Binding-site contacts:
Ligand atom C20 contacts residue GLY82 of chain 1.A at 4.0 Å.
Ligand atom O12 contacts residue SER140 of chain 1.A at 3.4 Å (h-bond).
Ligand atom C17 contacts residue KNA1 of chain 1.D at 3.6 Å.
Ligand atom C14 contacts residue SER140 of chain 1.A at 3.8 Å.
Ligand atom C17 contacts residue PHE85 of chain 1.A at 3.6 Å (hydrophobic).
Ligand atom C07 contacts residue ILE139 of chain 1.A at 4.1 Å (hydrophobic).
Ligand atom C21 contacts residue KNA1 of chain 1.D at 4.3 Å.
Ligand atom C11 contacts residue ILE139 of chain 1.A at 3.5 Å (hydrophobic).
Ligand atom C09 contacts residue ILE139 of chain 1.A at 3.9 Å (hydrophobic).
Ligand atom C04 contacts residue CYS83 of chain 1.A at 3.8 Å (hydrophobic).
Ligand atom C18 contacts residue GLY82 of chain 1.A at 3.9 Å.
Ligand atom S26 contacts residue GLY82 of chain 1.A at 3.9 Å.
Ligand atom C14 contacts residue KNA1 of chain 1.D at 3.8 Å.
Ligand atom C16 contacts residue KNA1 of chain 1.D at 3.5 Å.
Ligand atom O22 contacts residue KNA1 of chain 1.D at 4.0 Å.
Ligand atom C03 contacts residue CYS83 of chain 1.A at 3.5 Å (hydrophobic).
Ligand atom C02 contacts residue CYS83 of chain 1.A at 3.3 Å (hydrophobic).
Ligand atom C07 contacts residue ARG86 of chain 1.A at 4.1 Å.
Ligand atom C11 contacts residue SER140 of chain 1.A at 3.2 Å.
Ligand atom C06 contacts residue ILE139 of chain 1.A at 3.8 Å (hydrophobic).
Ligand atom C19 contacts residue KNA1 of chain 1.D at 3.0 Å.
Ligand atom C18 contacts residue PHE85 of chain 1.A at 3.4 Å (hydrophobic).
Ligand atom S26 contacts residue KNA1 of chain 1.D at 3.8 Å.
Ligand atom C08 contacts residue CYS83 of chain 1.A at 3.7 Å (hydrophobic).
Ligand atom C06 contacts residue CYS83 of chain 1.A at 4.2 Å (hydrophobic).
Ligand atom O12 contacts residue ARG86 of chain 1.A at 4.3 Å.
Ligand atom O22 contacts residue ARG78 of chain 1.A at 4.0 Å.
Ligand atom C01 contacts residue MET162 of chain 1.A at 3.9 Å (hydrophobic).
Ligand atom C13 contacts residue SER140 of chain 1.A at 4.1 Å.
Ligand atom N05 contacts residue CYS83 of chain 1.A at 4.2 Å.
Ligand atom C07 contacts residue CYS83 of chain 1.A at 4.1 Å (hydrophobic).
Ligand atom C15 contacts residue KNA1 of chain 1.D at 3.4 Å.
Ligand atom O10 contacts residue CYS83 of chain 1.A at 4.3 Å.
Ligand atom C02 contacts residue MET162 of chain 1.A at 3.6 Å (hydrophobic).
Ligand atom C04 contacts residue ILE139 of chain 1.A at 4.2 Å (hydrophobic).
Ligand atom C20 contacts residue KNA1 of chain 1.D at 4.2 Å.
Ligand atom N05 contacts residue ILE139 of chain 1.A at 3.8 Å.
Ligand atom C17 contacts residue GLY82 of chain 1.A at 4.1 Å.
Ligand atom C01 contacts residue CYS83 of chain 1.A at 3.2 Å (hydrophobic).
Ligand atom O10 contacts residue GLY82 of chain 1.A at 4.2 Å.

A protein and the small-molecule ligand that binds it are described below.
Small molecule (SMILES): CCc1ccc(C(=O)COc2ccc(C[C@@H]3SC(=O)NC3=O)cc2)nc1

Sequence of chain 1.A:
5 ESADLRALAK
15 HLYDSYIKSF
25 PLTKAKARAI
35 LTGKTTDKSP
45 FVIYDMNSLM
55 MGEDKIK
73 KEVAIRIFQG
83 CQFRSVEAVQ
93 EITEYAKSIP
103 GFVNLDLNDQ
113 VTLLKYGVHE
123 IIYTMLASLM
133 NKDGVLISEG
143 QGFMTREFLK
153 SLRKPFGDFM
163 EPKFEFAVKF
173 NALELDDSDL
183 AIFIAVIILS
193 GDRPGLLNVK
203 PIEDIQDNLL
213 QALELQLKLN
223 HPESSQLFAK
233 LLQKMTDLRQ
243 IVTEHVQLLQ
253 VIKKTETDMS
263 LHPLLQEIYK